The small molecule below binds the protein below.
Small molecule (SMILES): Cc1cn([C@H]2C[C@H](O[P](=O)(O)OC[C@H]3O[C@@H](n4ccc(N)nc4=O)C[C@@H]3O[P](=O)(O)OC[C@H]3O[C@@H](n4cnc5c(=O)nc(N)[nH]c54)C[C@@H]3O[P](=O)(O)OC[C@H]3O[C@@H](n4ccc(N)nc4=O)C[C@@H]3O)[C@@H](CO[P](=O)(O)O[C@H]3C[C@H](n4cnc5c(N)ncnc54)O[C@@H]3CO[P](=O)(O)O[C@H]3C[C@H](n4cnc5c(=O)nc(N)[nH]c54)O[C@@H]3CO[P](=O)(O)O[C@H]3C[C@H](n4ccc(N)nc4=O)O[C@@H]3CO[P](=O)(O)O[C@H]3C[C@H](n4cnc5c(=O)nc(N)[nH]c54)O[C@@H]3CO)O2)c(=O)[nH]c1=O

Binding-site contacts:
Ligand atom N9 contacts residue DG7 of chain 1.E at 3.5 Å (h-bond).
Ligand atom O3' contacts residue VAL93 of chain 1.A at 3.5 Å.
Ligand atom N1 contacts residue DA4 of chain 1.E at 3.4 Å (h-bond).
Ligand atom O2 contacts residue DA4 of chain 1.E at 3.5 Å (h-bond).
Ligand atom N1 contacts residue DC6 of chain 1.E at 2.9 Å (h-bond).
Ligand atom O2 contacts residue DG3 of chain 1.E at 2.6 Å (h-bond).
Ligand atom N2 contacts residue DC6 of chain 1.E at 2.8 Å (h-bond).
Ligand atom N1 contacts residue DC8 of chain 1.E at 2.8 Å (h-bond).
Ligand atom OP1 contacts residue GLY94 of chain 1.A at 3.5 Å.
Ligand atom C2 contacts residue DG7 of chain 1.E at 3.5 Å.
Ligand atom C6 contacts residue DA4 of chain 1.E at 3.5 Å.
Ligand atom C4 contacts residue DG7 of chain 1.E at 3.3 Å.
Ligand atom O6 contacts residue DC6 of chain 1.E at 3.1 Å (h-bond).
Ligand atom N3 contacts residue DG7 of chain 1.E at 3.5 Å (h-bond).
Ligand atom O4 contacts residue DA4 of chain 1.E at 2.9 Å (h-bond).
Ligand atom O3' contacts residue GLY95 of chain 1.A at 3.5 Å (h-bond).
Ligand atom C2 contacts residue DT5 of chain 1.E at 3.4 Å.
Ligand atom N1 contacts residue DT5 of chain 1.E at 3.0 Å (h-bond).
Ligand atom N2 contacts residue DG7 of chain 1.E at 3.5 Å.
Ligand atom C2 contacts residue DC6 of chain 1.E at 3.3 Å.
Ligand atom C6 contacts residue DC8 of chain 1.E at 3.3 Å.
Ligand atom N3 contacts residue DC6 of chain 1.E at 3.6 Å.
Ligand atom O4' contacts residue ARG96 of chain 1.A at 3.2 Å.
Ligand atom N3 contacts residue DA4 of chain 1.E at 2.9 Å (h-bond).
Ligand atom O6 contacts residue DC8 of chain 1.E at 2.7 Å (h-bond).
Ligand atom C2 contacts residue DC8 of chain 1.E at 3.5 Å.
Ligand atom C2 contacts residue DG3 of chain 1.E at 3.4 Å.
Ligand atom O2 contacts residue DG7 of chain 1.E at 3.0 Å (h-bond).
Ligand atom N2 contacts residue DG3 of chain 1.E at 3.4 Å.
Ligand atom C2 contacts residue ARG96 of chain 1.A at 3.6 Å.
Ligand atom N3 contacts residue DG7 of chain 1.E at 3.3 Å.
Ligand atom OP1 contacts residue GLY95 of chain 1.A at 3.1 Å (h-bond).
Ligand atom N2 contacts residue DC8 of chain 1.E at 2.9 Å (h-bond).
Ligand atom N3 contacts residue DG3 of chain 1.E at 2.8 Å (h-bond).
Ligand atom N1 contacts residue DG7 of chain 1.E at 3.6 Å.
Ligand atom N6 contacts residue DA4 of chain 1.E at 3.1 Å (h-bond).
Ligand atom O2 contacts residue ARG96 of chain 1.A at 3.2 Å (salt-bridge).
Ligand atom C5' contacts residue VAL93 of chain 1.A at 3.4 Å (hydrophobic).
Ligand atom O6 contacts residue DT5 of chain 1.E at 3.3 Å (h-bond).
Ligand atom N4 contacts residue DG3 of chain 1.E at 2.8 Å (h-bond).

Sequence of chain 1.A:
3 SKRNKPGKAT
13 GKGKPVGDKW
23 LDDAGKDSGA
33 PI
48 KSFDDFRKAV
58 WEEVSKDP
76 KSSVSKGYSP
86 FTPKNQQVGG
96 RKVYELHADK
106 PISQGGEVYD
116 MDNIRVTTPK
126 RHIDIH